Sequence of chain 1.D:
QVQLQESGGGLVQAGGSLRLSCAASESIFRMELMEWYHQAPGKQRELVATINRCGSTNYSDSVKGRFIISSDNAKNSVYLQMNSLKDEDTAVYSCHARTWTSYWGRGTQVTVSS

Sequence of chain 1.A:
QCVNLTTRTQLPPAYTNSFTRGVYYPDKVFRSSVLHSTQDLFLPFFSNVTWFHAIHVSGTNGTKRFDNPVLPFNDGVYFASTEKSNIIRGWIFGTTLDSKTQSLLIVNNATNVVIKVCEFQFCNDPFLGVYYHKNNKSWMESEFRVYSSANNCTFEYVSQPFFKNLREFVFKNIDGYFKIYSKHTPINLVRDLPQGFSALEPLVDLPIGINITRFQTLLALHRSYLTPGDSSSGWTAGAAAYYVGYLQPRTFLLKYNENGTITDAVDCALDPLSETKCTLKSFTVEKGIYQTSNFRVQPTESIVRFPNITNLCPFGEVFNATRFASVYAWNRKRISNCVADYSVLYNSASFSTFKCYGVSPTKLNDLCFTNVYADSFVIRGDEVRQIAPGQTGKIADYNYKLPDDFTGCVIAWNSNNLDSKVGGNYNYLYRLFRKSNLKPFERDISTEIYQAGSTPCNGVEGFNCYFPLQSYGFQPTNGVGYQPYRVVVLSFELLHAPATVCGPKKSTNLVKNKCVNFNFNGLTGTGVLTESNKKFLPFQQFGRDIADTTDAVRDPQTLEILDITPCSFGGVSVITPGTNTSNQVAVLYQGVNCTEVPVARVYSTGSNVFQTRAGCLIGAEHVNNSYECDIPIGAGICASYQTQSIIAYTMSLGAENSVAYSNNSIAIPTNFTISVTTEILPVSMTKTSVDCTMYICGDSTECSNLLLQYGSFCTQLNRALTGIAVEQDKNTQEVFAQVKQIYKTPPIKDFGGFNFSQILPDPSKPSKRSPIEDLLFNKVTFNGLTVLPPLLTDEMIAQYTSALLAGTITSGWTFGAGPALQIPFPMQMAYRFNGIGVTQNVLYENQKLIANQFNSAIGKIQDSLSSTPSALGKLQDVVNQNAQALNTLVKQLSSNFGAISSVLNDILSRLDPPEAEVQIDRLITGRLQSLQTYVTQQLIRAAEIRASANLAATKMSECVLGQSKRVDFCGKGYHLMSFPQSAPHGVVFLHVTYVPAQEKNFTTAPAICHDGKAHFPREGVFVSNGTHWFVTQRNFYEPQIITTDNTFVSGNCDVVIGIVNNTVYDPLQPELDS

The protein below binds the small molecule below.
Small molecule (SMILES): CC(=O)N[C@@H]1[C@@H](O)[C@H](O)[C@@H](CO)O[C@H]1O

Binding-site contacts:
Ligand atom C6 contacts residue TYR15 of chain 1.A at 3.5 Å (hydrophobic).
Ligand atom C5 contacts residue TYR15 of chain 1.A at 4.0 Å (hydrophobic).
Ligand atom O5 contacts residue ASN48 of chain 1.A at 2.4 Å (h-bond).
Ligand atom O6 contacts residue TYR15 of chain 1.A at 4.0 Å.
Ligand atom C5 contacts residue ASN48 of chain 1.A at 3.7 Å.
Ligand atom O7 contacts residue ASN48 of chain 1.A at 3.0 Å (h-bond).
Ligand atom C1 contacts residue ASN48 of chain 1.A at 1.4 Å.
Ligand atom C4 contacts residue ASN48 of chain 1.A at 4.2 Å.
Ligand atom C3 contacts residue ASN48 of chain 1.A at 3.8 Å.
Ligand atom C8 contacts residue ASN48 of chain 1.A at 4.3 Å.
Ligand atom C2 contacts residue TYR15 of chain 1.A at 4.3 Å (hydrophobic).
Ligand atom O6 contacts residue ASN75 of chain 1.D at 3.1 Å.
Ligand atom C7 contacts residue ASN48 of chain 1.A at 3.1 Å.
Ligand atom O5 contacts residue TYR15 of chain 1.A at 3.2 Å.
Ligand atom N2 contacts residue ASN48 of chain 1.A at 2.8 Å (h-bond).
Ligand atom C6 contacts residue ASN75 of chain 1.D at 3.1 Å.
Ligand atom C4 contacts residue ALA76 of chain 1.D at 4.1 Å (hydrophobic).
Ligand atom O4 contacts residue ALA76 of chain 1.D at 3.0 Å (h-bond).
Ligand atom C1 contacts residue TYR15 of chain 1.A at 3.9 Å (hydrophobic).
Ligand atom O4 contacts residue ASN78 of chain 1.D at 3.8 Å.
Ligand atom C2 contacts residue ASN48 of chain 1.A at 2.4 Å.
Ligand atom O6 contacts residue ALA76 of chain 1.D at 4.2 Å.
Ligand atom C6 contacts residue ALA76 of chain 1.D at 4.3 Å (hydrophobic).
Ligand atom O4 contacts residue LYS77 of chain 1.D at 4.3 Å.